Sequence of chain 1.A:
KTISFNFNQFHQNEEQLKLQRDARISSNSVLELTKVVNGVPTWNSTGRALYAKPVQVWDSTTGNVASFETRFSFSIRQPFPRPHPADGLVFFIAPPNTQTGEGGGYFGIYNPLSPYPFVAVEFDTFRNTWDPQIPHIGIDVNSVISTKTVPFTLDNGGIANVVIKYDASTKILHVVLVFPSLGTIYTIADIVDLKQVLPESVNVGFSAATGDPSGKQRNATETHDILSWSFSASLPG

A small-molecule ligand and the protein it binds are described below.
Small molecule (SMILES): CO[C@@H]1[C@@H](O)[C@@H](O)[C@@H](CO)O[C@@H]1O

Binding-site contacts:
Ligand atom O3 contacts residue ASP87 of chain 1.A at 2.7 Å (salt-bridge).
Ligand atom C6 contacts residue PHE126 of chain 1.A at 4.3 Å (hydrophobic).
Ligand atom O5 contacts residue ASP212 of chain 1.A at 3.7 Å.
Ligand atom O4 contacts residue GLY104 of chain 1.A at 4.0 Å.
Ligand atom O4 contacts residue GLY211 of chain 1.A at 3.4 Å.
Ligand atom C6 contacts residue HIS84 of chain 1.A at 4.0 Å.
Ligand atom O3 contacts residue PHE126 of chain 1.A at 3.5 Å.
Ligand atom C3 contacts residue PHE126 of chain 1.A at 3.3 Å (hydrophobic).
Ligand atom C5 contacts residue ASP212 of chain 1.A at 4.3 Å.
Ligand atom O4 contacts residue ASP212 of chain 1.A at 3.0 Å (salt-bridge).
Ligand atom C6 contacts residue GLY211 of chain 1.A at 4.0 Å.
Ligand atom C4 contacts residue ALA86 of chain 1.A at 4.2 Å (hydrophobic).
Ligand atom C2 contacts residue ASN128 of chain 1.A at 4.2 Å.
Ligand atom O3 contacts residue GLY104 of chain 1.A at 3.8 Å.
Ligand atom C1 contacts residue GLY215 of chain 1.A at 4.1 Å.
Ligand atom C4 contacts residue ASP87 of chain 1.A at 3.4 Å.
Ligand atom O3 contacts residue ASN128 of chain 1.A at 3.2 Å (h-bond).
Ligand atom O3 contacts residue GLY105 of chain 1.A at 3.0 Å (h-bond).
Ligand atom C2 contacts residue ASP212 of chain 1.A at 4.0 Å.
Ligand atom O4 contacts residue ALA86 of chain 1.A at 4.0 Å.
Ligand atom O6 contacts residue ALA220 of chain 1.A at 3.7 Å.
Ligand atom O6 contacts residue GLN217 of chain 1.A at 4.2 Å.
Ligand atom C7 contacts residue ASN128 of chain 1.A at 3.5 Å.
Ligand atom C1 contacts residue SER214 of chain 1.A at 4.0 Å.
Ligand atom C6 contacts residue ASP212 of chain 1.A at 4.1 Å.
Ligand atom C3 contacts residue GLY105 of chain 1.A at 4.3 Å.
Ligand atom C4 contacts residue PHE126 of chain 1.A at 3.6 Å (hydrophobic).
Ligand atom O6 contacts residue GLY215 of chain 1.A at 3.5 Å.
Ligand atom O5 contacts residue GLY215 of chain 1.A at 3.5 Å.
Ligand atom C4 contacts residue ASP212 of chain 1.A at 4.2 Å.
Ligand atom O6 contacts residue HIS84 of chain 1.A at 3.5 Å (h-bond).
Ligand atom O4 contacts residue ASP87 of chain 1.A at 2.7 Å (salt-bridge).
Ligand atom C6 contacts residue ALA220 of chain 1.A at 3.5 Å (hydrophobic).
Ligand atom C3 contacts residue ASP87 of chain 1.A at 3.6 Å.
Ligand atom C3 contacts residue ASN128 of chain 1.A at 3.7 Å.
Ligand atom O6 contacts residue ASP212 of chain 1.A at 4.3 Å.
Ligand atom O2 contacts residue ASN128 of chain 1.A at 3.5 Å (h-bond).
Ligand atom C1 contacts residue ASP212 of chain 1.A at 4.2 Å.
Ligand atom C7 contacts residue GLY105 of chain 1.A at 3.8 Å.
Ligand atom C5 contacts residue PHE126 of chain 1.A at 3.8 Å (hydrophobic).